The small molecule below binds the protein below.
Small molecule (SMILES): OCc1c(F)c(F)c(F)c(F)c1F

Sequence of chain 1.B:
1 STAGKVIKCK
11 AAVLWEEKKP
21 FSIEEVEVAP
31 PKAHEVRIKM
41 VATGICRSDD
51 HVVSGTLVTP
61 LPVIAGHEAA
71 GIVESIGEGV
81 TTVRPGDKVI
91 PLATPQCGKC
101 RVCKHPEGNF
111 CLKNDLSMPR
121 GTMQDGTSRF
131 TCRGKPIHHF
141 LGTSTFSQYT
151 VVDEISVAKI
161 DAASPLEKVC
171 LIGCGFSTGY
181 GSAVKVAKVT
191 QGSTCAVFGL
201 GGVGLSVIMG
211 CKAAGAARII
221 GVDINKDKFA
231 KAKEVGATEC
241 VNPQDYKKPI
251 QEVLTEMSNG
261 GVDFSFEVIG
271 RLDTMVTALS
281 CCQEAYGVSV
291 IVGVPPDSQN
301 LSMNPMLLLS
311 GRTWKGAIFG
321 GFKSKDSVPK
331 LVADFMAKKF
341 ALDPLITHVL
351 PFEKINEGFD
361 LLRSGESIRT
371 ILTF

Binding-site contacts:
Ligand atom F3 contacts residue LEU309 of chain 1.B at 2.5 Å.
Ligand atom C6 contacts residue SER117 of chain 1.A at 4.1 Å.
Ligand atom C3 contacts residue LEU309 of chain 1.B at 3.6 Å (hydrophobic).
Ligand atom C7 contacts residue MET306 of chain 1.B at 4.5 Å (hydrophobic).
Ligand atom C5 contacts residue SER117 of chain 1.A at 4.4 Å.
Ligand atom F6 contacts residue LEU116 of chain 1.A at 3.7 Å.
Ligand atom F4 contacts residue LEU116 of chain 1.A at 4.0 Å.
Ligand atom F4 contacts residue ILE318 of chain 1.A at 3.9 Å.
Ligand atom F5 contacts residue SER117 of chain 1.A at 3.6 Å.
Ligand atom C6 contacts residue MET306 of chain 1.B at 4.2 Å (hydrophobic).
Ligand atom F3 contacts residue MET306 of chain 1.B at 3.5 Å.
Ligand atom F3 contacts residue LEU116 of chain 1.A at 3.7 Å.
Ligand atom C2 contacts residue MET306 of chain 1.B at 3.2 Å (hydrophobic).
Ligand atom C3 contacts residue MET306 of chain 1.B at 3.2 Å (hydrophobic).
Ligand atom C5 contacts residue MET306 of chain 1.B at 4.1 Å (hydrophobic).
Ligand atom C7 contacts residue LEU57 of chain 1.A at 4.2 Å (hydrophobic).
Ligand atom C4 contacts residue LEU309 of chain 1.B at 4.2 Å (hydrophobic).
Ligand atom C4 contacts residue MET306 of chain 1.B at 3.7 Å (hydrophobic).
Ligand atom C6 contacts residue LEU116 of chain 1.A at 4.0 Å (hydrophobic).
Ligand atom F6 contacts residue SER117 of chain 1.A at 3.3 Å.
Ligand atom F5 contacts residue SER310 of chain 1.B at 4.3 Å.
Ligand atom C1 contacts residue LEU116 of chain 1.A at 3.9 Å (hydrophobic).
Ligand atom C7 contacts residue LEU116 of chain 1.A at 3.7 Å (hydrophobic).
Ligand atom F4 contacts residue SER310 of chain 1.B at 3.5 Å.
Ligand atom F4 contacts residue LEU309 of chain 1.B at 3.8 Å.
Ligand atom C2 contacts residue LEU116 of chain 1.A at 3.8 Å (hydrophobic).
Ligand atom F2 contacts residue LEU57 of chain 1.A at 3.5 Å.
Ligand atom F2 contacts residue VAL294 of chain 1.A at 3.8 Å.
Ligand atom C1 contacts residue MET306 of chain 1.B at 3.7 Å (hydrophobic).
Ligand atom F5 contacts residue MET306 of chain 1.B at 4.2 Å.
Ligand atom O1 contacts residue LEU116 of chain 1.A at 4.2 Å.
Ligand atom F4 contacts residue MET306 of chain 1.B at 4.0 Å.
Ligand atom C4 contacts residue LEU116 of chain 1.A at 3.7 Å (hydrophobic).
Ligand atom F5 contacts residue PHE110 of chain 1.A at 4.2 Å.
Ligand atom C3 contacts residue LEU116 of chain 1.A at 3.5 Å (hydrophobic).
Ligand atom C5 contacts residue LEU116 of chain 1.A at 4.2 Å (hydrophobic).
Ligand atom F3 contacts residue ILE318 of chain 1.A at 3.7 Å.
Ligand atom C2 contacts residue LEU309 of chain 1.B at 4.5 Å (hydrophobic).
Ligand atom F2 contacts residue LEU116 of chain 1.A at 3.8 Å.
Ligand atom F2 contacts residue MET306 of chain 1.B at 3.4 Å.

Sequence of chain 1.A:
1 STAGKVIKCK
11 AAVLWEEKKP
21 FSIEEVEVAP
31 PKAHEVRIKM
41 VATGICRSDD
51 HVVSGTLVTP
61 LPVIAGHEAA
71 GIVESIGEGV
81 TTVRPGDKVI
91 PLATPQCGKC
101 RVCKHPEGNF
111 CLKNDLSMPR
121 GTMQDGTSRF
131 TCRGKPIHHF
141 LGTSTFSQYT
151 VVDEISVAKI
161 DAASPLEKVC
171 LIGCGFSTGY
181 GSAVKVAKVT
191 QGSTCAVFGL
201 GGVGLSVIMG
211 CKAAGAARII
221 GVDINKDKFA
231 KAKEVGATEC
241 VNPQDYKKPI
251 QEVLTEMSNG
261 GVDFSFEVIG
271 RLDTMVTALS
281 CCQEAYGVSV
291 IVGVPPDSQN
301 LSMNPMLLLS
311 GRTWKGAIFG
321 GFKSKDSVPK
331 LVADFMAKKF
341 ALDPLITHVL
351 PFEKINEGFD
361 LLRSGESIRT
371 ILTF